This small molecule binds to this protein.
Small molecule (SMILES): OC[C@H]1O[C@@H](O)[C@@H](O)[C@@H](O)[C@@H]1O

Binding-site contacts:
Ligand atom C4 contacts residue THR331 of chain 1.A at 4.2 Å.
Ligand atom C1 contacts residue ALA332 of chain 1.A at 4.0 Å (hydrophobic).
Ligand atom C5 contacts residue ALA332 of chain 1.A at 4.3 Å (hydrophobic).
Ligand atom C1 contacts residue THR313 of chain 1.A at 4.5 Å.
Ligand atom O4 contacts residue THR313 of chain 1.A at 4.4 Å.
Ligand atom O5 contacts residue ALA332 of chain 1.A at 4.0 Å.
Ligand atom O3 contacts residue THR313 of chain 1.A at 4.0 Å.
Ligand atom C3 contacts residue THR313 of chain 1.A at 3.5 Å.
Ligand atom C2 contacts residue THR331 of chain 1.A at 2.4 Å.
Ligand atom C1 contacts residue THR331 of chain 1.A at 1.4 Å.
Ligand atom C5 contacts residue THR331 of chain 1.A at 3.6 Å.
Ligand atom C4 contacts residue THR313 of chain 1.A at 4.5 Å.
Ligand atom C2 contacts residue THR313 of chain 1.A at 4.2 Å.
Ligand atom O2 contacts residue THR331 of chain 1.A at 2.9 Å (h-bond).
Ligand atom C6 contacts residue ALA332 of chain 1.A at 4.5 Å (hydrophobic).
Ligand atom C3 contacts residue THR331 of chain 1.A at 3.7 Å.
Ligand atom O5 contacts residue THR331 of chain 1.A at 2.3 Å (h-bond).

Sequence of chain 1.A:
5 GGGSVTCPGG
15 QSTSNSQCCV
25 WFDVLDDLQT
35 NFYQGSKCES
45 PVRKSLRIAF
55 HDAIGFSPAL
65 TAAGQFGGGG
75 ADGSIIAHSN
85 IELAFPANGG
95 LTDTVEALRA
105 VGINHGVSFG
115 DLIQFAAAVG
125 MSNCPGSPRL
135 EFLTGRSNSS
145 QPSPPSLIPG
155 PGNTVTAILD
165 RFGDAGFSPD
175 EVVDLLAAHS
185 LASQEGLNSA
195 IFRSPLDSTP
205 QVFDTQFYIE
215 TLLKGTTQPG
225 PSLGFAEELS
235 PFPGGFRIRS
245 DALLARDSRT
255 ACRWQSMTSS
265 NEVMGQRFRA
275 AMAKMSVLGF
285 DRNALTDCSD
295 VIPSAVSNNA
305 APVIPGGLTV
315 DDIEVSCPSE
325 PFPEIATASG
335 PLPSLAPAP